Sequence of chain 1.J:
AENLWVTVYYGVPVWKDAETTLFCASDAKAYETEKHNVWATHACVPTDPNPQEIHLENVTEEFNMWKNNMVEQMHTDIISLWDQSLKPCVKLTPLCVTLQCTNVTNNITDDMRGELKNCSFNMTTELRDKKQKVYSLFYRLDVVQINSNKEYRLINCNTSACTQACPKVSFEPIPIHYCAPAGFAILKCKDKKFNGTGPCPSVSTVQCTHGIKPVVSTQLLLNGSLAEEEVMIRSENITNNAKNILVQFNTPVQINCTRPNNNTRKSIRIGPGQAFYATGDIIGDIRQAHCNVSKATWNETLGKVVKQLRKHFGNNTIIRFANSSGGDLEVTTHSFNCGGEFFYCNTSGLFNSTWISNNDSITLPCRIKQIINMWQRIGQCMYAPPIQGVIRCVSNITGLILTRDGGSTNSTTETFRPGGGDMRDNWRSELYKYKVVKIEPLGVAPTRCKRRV

The protein below binds the small molecule below.
Small molecule (SMILES): CC(=O)N[C@H]1[C@H](O[C@H]2[C@H](O)[C@@H](NC(C)=O)CO[C@@H]2CO)O[C@H](CO)[C@@H](O)[C@@H]1O

Binding-site contacts:
Ligand atom C6 contacts residue ARG412 of chain 1.J at 3.5 Å.
Ligand atom C3 contacts residue ASN265 of chain 1.J at 3.8 Å.
Ligand atom C2 contacts residue GLN263 of chain 1.J at 4.4 Å.
Ligand atom C7 contacts residue ASN265 of chain 1.J at 3.2 Å.
Ligand atom C2 contacts residue ASN265 of chain 1.J at 2.5 Å.
Ligand atom C8 contacts residue VAL302 of chain 1.J at 4.0 Å (hydrophobic).
Ligand atom O7 contacts residue SER381 of chain 1.J at 4.4 Å.
Ligand atom O5 contacts residue ASN265 of chain 1.J at 2.4 Å (h-bond).
Ligand atom O5 contacts residue ARG412 of chain 1.J at 2.9 Å (salt-bridge).
Ligand atom O7 contacts residue ASN301 of chain 1.J at 4.5 Å.
Ligand atom C8 contacts residue SER303 of chain 1.J at 3.5 Å.
Ligand atom O7 contacts residue ASN265 of chain 1.J at 3.1 Å (h-bond).
Ligand atom C1 contacts residue ARG412 of chain 1.J at 3.9 Å.
Ligand atom C5 contacts residue GLN263 of chain 1.J at 3.9 Å.
Ligand atom C5 contacts residue ASN265 of chain 1.J at 3.6 Å.
Ligand atom O5 contacts residue GLN263 of chain 1.J at 4.4 Å.
Ligand atom C1 contacts residue ASN265 of chain 1.J at 1.4 Å.
Ligand atom C8 contacts residue GLN263 of chain 1.J at 4.2 Å.
Ligand atom C4 contacts residue ASN265 of chain 1.J at 4.2 Å.
Ligand atom C4 contacts residue GLN263 of chain 1.J at 4.4 Å.
Ligand atom C1 contacts residue GLN263 of chain 1.J at 3.9 Å.
Ligand atom N2 contacts residue ASN265 of chain 1.J at 2.9 Å (h-bond).
Ligand atom O6 contacts residue ARG412 of chain 1.J at 2.4 Å (salt-bridge).
Ligand atom C3 contacts residue GLN263 of chain 1.J at 4.0 Å.
Ligand atom C5 contacts residue ARG412 of chain 1.J at 3.8 Å.
Ligand atom C8 contacts residue ASN265 of chain 1.J at 4.3 Å.